Binding-site contacts:
Ligand atom PB contacts residue LYS216 of chain 1.A at 3.3 Å.
Ligand atom C2 contacts residue LEU357 of chain 1.A at 3.6 Å (hydrophobic).
Ligand atom O1A contacts residue THR217 of chain 1.A at 3.3 Å.
Ligand atom C6 contacts residue VAL184 of chain 1.A at 3.7 Å (hydrophobic).
Ligand atom O2B contacts residue LYS216 of chain 1.A at 2.9 Å (salt-bridge).
Ligand atom O1B contacts residue LYS216 of chain 1.A at 2.9 Å (salt-bridge).
Ligand atom O2B contacts residue GLY215 of chain 1.A at 3.3 Å.
Ligand atom N7 contacts residue ILE395 of chain 1.A at 3.7 Å.
Ligand atom N3 contacts residue ASP182 of chain 1.A at 3.6 Å.
Ligand atom O2' contacts residue TYR361 of chain 1.A at 3.6 Å.
Ligand atom C2 contacts residue PRO183 of chain 1.A at 3.4 Å (hydrophobic).
Ligand atom O3A contacts residue THR217 of chain 1.A at 3.5 Å (h-bond).
Ligand atom O3A contacts residue GLY215 of chain 1.A at 3.3 Å.
Ligand atom S1G contacts residue LYS216 of chain 1.A at 2.8 Å (salt-bridge).
Ligand atom O3A contacts residue LYS216 of chain 1.A at 3.3 Å (salt-bridge).
Ligand atom PA contacts residue THR217 of chain 1.A at 3.9 Å.
Ligand atom PB contacts residue GLY215 of chain 1.A at 3.8 Å.
Ligand atom C2 contacts residue ASP182 of chain 1.A at 3.5 Å.
Ligand atom C2 contacts residue VAL184 of chain 1.A at 3.8 Å (hydrophobic).
Ligand atom O2B contacts residue GLY213 of chain 1.A at 3.5 Å (h-bond).
Ligand atom N1 contacts residue VAL184 of chain 1.A at 3.4 Å.
Ligand atom N6 contacts residue VAL184 of chain 1.A at 3.4 Å.
Ligand atom C8 contacts residue ILE395 of chain 1.A at 3.8 Å (hydrophobic).
Ligand atom O1B contacts residue THR217 of chain 1.A at 2.5 Å (h-bond).
Ligand atom PA contacts residue ALA218 of chain 1.A at 3.6 Å.
Ligand atom N1 contacts residue PRO183 of chain 1.A at 3.0 Å (h-bond).
Ligand atom C6 contacts residue LEU357 of chain 1.A at 3.5 Å (hydrophobic).
Ligand atom PB contacts residue THR217 of chain 1.A at 3.6 Å.
Ligand atom O3A contacts residue ALA218 of chain 1.A at 3.2 Å (h-bond).
Ligand atom N6 contacts residue ILE353 of chain 1.A at 3.3 Å.
Ligand atom O2' contacts residue ASP182 of chain 1.A at 3.4 Å (salt-bridge).
Ligand atom O2G contacts residue THR217 of chain 1.A at 2.4 Å (h-bond).
Ligand atom C5 contacts residue LEU357 of chain 1.A at 3.9 Å (hydrophobic).
Ligand atom O5' contacts residue ALA218 of chain 1.A at 3.5 Å.
Ligand atom PG contacts residue THR217 of chain 1.A at 3.8 Å.
Ligand atom O1A contacts residue ALA218 of chain 1.A at 2.9 Å (h-bond).
Ligand atom N1 contacts residue LEU357 of chain 1.A at 3.4 Å.
Ligand atom S1G contacts residue THR319 of chain 1.A at 3.6 Å.
Ligand atom O3G contacts residue ARG336 of chain 1.E at 3.2 Å (salt-bridge).
Ligand atom O1B contacts residue GLY215 of chain 1.A at 3.8 Å.

The small molecule below binds the protein below.
Small molecule (SMILES): Nc1ncnc2c1ncn2[C@@H]1O[C@H](COP(=O)(O)OP(=O)(O)OP(O)(O)=S)[C@@H](O)[C@H]1O

Sequence of chain 1.E:
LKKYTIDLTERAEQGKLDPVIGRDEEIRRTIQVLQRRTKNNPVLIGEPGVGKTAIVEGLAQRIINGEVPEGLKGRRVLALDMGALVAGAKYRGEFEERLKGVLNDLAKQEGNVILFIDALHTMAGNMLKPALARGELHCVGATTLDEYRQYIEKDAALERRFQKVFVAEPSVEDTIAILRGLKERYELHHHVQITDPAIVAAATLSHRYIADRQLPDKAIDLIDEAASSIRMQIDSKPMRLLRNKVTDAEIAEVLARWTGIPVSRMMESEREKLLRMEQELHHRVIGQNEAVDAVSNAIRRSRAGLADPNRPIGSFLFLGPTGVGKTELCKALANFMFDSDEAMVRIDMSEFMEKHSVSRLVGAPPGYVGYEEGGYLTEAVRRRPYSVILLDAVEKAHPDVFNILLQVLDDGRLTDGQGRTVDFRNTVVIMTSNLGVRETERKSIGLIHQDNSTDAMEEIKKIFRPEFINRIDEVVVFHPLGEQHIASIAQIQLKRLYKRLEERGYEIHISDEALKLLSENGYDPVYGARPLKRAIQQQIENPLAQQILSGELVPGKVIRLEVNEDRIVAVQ

Sequence of chain 1.A:
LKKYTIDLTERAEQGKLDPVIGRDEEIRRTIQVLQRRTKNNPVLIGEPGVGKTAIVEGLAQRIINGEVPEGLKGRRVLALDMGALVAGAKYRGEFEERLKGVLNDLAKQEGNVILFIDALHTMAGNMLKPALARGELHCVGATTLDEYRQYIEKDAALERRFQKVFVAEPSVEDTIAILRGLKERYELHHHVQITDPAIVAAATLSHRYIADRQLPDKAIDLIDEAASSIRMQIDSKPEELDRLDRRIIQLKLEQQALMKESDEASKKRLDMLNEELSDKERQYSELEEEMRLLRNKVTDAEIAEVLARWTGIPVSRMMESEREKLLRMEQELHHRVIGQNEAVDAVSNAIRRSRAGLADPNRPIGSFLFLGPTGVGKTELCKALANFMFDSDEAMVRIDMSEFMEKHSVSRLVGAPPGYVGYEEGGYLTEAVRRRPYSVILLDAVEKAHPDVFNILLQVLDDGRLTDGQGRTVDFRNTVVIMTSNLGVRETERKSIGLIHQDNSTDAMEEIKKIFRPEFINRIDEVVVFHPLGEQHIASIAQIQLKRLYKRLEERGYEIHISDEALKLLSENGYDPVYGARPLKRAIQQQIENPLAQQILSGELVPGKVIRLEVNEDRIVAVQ